The small molecule below binds the protein below.
Small molecule (SMILES): CCCCc1nc2c(=O)[nH][nH]c(=O)c2[nH]1

Binding-site contacts:
Ligand atom C5 contacts residue TYR106 of chain 2.A at 3.8 Å (hydrophobic).
Ligand atom O1 contacts residue MET260 of chain 2.A at 3.6 Å.
Ligand atom C4 contacts residue GLY230 of chain 2.A at 4.0 Å.
Ligand atom C2 contacts residue CYS158 of chain 2.A at 3.9 Å (hydrophobic).
Ligand atom O3 contacts residue GLY230 of chain 2.A at 2.8 Å (h-bond).
Ligand atom C5 contacts residue MET260 of chain 2.A at 3.6 Å (hydrophobic).
Ligand atom C4 contacts residue ASP156 of chain 2.A at 3.6 Å.
Ligand atom C9 contacts residue ALA232 of chain 2.A at 4.0 Å (hydrophobic).
Ligand atom C6 contacts residue MET260 of chain 2.A at 4.0 Å (hydrophobic).
Ligand atom C7 contacts residue TYR106 of chain 2.A at 3.7 Å (hydrophobic).
Ligand atom N2 contacts residue CYS158 of chain 2.A at 4.0 Å.
Ligand atom N5 contacts residue ASP156 of chain 2.A at 2.5 Å (salt-bridge).
Ligand atom N2 contacts residue MET260 of chain 2.A at 3.9 Å.
Ligand atom C4 contacts residue GLN203 of chain 2.A at 3.6 Å.
Ligand atom C9 contacts residue TYR106 of chain 2.A at 3.2 Å (hydrophobic).
Ligand atom C8 contacts residue ALA232 of chain 2.A at 4.1 Å (hydrophobic).
Ligand atom N5 contacts residue CYS158 of chain 2.A at 3.9 Å.
Ligand atom C6 contacts residue GLY261 of chain 2.A at 3.8 Å.
Ligand atom O3 contacts residue GLN203 of chain 2.A at 3.0 Å (h-bond).
Ligand atom O1 contacts residue TYR106 of chain 2.A at 3.8 Å.
Ligand atom C6 contacts residue GOL1 of chain 2.E at 3.7 Å.
Ligand atom N5 contacts residue GLN203 of chain 2.A at 3.5 Å (h-bond).
Ligand atom C3 contacts residue MET260 of chain 2.A at 3.6 Å (hydrophobic).
Ligand atom C1 contacts residue GOL1 of chain 2.E at 3.8 Å.
Ligand atom N4 contacts residue ILE201 of chain 2.A at 3.8 Å.
Ligand atom N1 contacts residue MET260 of chain 2.A at 3.9 Å.
Ligand atom C3 contacts residue TYR106 of chain 2.A at 3.8 Å (hydrophobic).
Ligand atom O1 contacts residue ASP102 of chain 2.A at 3.8 Å.
Ligand atom N5 contacts residue ILE201 of chain 2.A at 4.0 Å.
Ligand atom N1 contacts residue TYR106 of chain 2.A at 3.9 Å.
Ligand atom O3 contacts residue CYS158 of chain 2.A at 3.2 Å (h-bond).
Ligand atom C4 contacts residue CYS158 of chain 2.A at 3.6 Å (hydrophobic).
Ligand atom C2 contacts residue MET260 of chain 2.A at 3.9 Å (hydrophobic).
Ligand atom N1 contacts residue GOL1 of chain 2.E at 3.4 Å.
Ligand atom C5 contacts residue ASP156 of chain 2.A at 3.9 Å.
Ligand atom C7 contacts residue GOL1 of chain 2.E at 4.0 Å.
Ligand atom N4 contacts residue ASP156 of chain 2.A at 2.7 Å (salt-bridge).
Ligand atom O3 contacts residue ASP156 of chain 2.A at 3.9 Å.
Ligand atom O3 contacts residue GLY229 of chain 2.A at 3.3 Å.
Ligand atom C1 contacts residue MET260 of chain 2.A at 3.9 Å (hydrophobic).

Sequence of chain 2.A:
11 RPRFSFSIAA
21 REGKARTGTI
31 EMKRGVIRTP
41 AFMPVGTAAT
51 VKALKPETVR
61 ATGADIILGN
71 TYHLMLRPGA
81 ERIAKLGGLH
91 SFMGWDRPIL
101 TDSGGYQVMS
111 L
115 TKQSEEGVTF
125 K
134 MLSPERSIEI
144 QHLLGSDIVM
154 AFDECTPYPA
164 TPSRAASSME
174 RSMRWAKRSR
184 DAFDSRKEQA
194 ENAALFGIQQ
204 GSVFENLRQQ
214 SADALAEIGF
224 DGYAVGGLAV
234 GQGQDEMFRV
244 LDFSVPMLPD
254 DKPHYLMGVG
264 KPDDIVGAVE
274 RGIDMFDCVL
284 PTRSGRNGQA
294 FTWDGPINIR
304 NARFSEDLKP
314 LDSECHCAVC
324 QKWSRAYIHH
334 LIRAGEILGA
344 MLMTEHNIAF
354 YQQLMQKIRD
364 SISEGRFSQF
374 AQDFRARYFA